The small molecule below binds the protein below.
Small molecule (SMILES): Cc1cc(CCCCCCCOc2ccc(C3=N[C@@H](C)CO3)cc2Cl)on1

Binding-site contacts:
Ligand atom O1A contacts residue VAL122 of chain 45.A at 4.0 Å.
Ligand atom CL1 contacts residue MET221 of chain 45.A at 3.8 Å.
Ligand atom C6C contacts residue VAL191 of chain 45.A at 3.3 Å (hydrophobic).
Ligand atom N2 contacts residue ALA24 of chain 45.C at 3.1 Å.
Ligand atom C5 contacts residue PHE186 of chain 45.A at 3.7 Å (hydrophobic).
Ligand atom O1B contacts residue MET221 of chain 45.A at 3.8 Å.
Ligand atom C3B contacts residue TYR197 of chain 45.A at 3.3 Å (hydrophobic).
Ligand atom O1 contacts residue TYR152 of chain 45.A at 3.9 Å.
Ligand atom C5 contacts residue TYR152 of chain 45.A at 3.6 Å (hydrophobic).
Ligand atom C4A contacts residue ASN198 of chain 45.A at 3.9 Å.
Ligand atom N2 contacts residue PRO174 of chain 45.A at 3.7 Å.
Ligand atom C31 contacts residue ALA150 of chain 45.A at 3.5 Å (hydrophobic).
Ligand atom C4 contacts residue PHE186 of chain 45.A at 3.7 Å (hydrophobic).
Ligand atom C2C contacts residue VAL188 of chain 45.A at 2.8 Å (hydrophobic).
Ligand atom C5A contacts residue CYS199 of chain 45.A at 3.9 Å (hydrophobic).
Ligand atom O1 contacts residue ALA24 of chain 45.C at 3.4 Å.
Ligand atom N3A contacts residue ASN219 of chain 45.A at 3.4 Å (h-bond).
Ligand atom C2B contacts residue TYR197 of chain 45.A at 3.3 Å (hydrophobic).
Ligand atom CM1 contacts residue CYS199 of chain 45.A at 3.8 Å (hydrophobic).
Ligand atom C3C contacts residue VAL188 of chain 45.A at 3.3 Å (hydrophobic).
Ligand atom C31 contacts residue PRO174 of chain 45.A at 3.3 Å (hydrophobic).
Ligand atom C31 contacts residue VAL176 of chain 45.A at 3.3 Å (hydrophobic).
Ligand atom C31 contacts residue SER175 of chain 45.A at 3.5 Å.
Ligand atom CL1 contacts residue ASN105 of chain 45.A at 3.3 Å.
Ligand atom C3B contacts residue LEU106 of chain 45.A at 3.8 Å (hydrophobic).
Ligand atom C3C contacts residue TYR128 of chain 45.A at 3.6 Å (hydrophobic).
Ligand atom O1 contacts residue VAL188 of chain 45.A at 3.8 Å.
Ligand atom C4B contacts residue LEU106 of chain 45.A at 3.7 Å (hydrophobic).
Ligand atom C1C contacts residue TYR152 of chain 45.A at 3.9 Å (hydrophobic).
Ligand atom C4C contacts residue TYR152 of chain 45.A at 3.9 Å (hydrophobic).
Ligand atom C5C contacts residue ILE104 of chain 45.A at 4.0 Å (hydrophobic).
Ligand atom N2 contacts residue PHE186 of chain 45.A at 4.0 Å.
Ligand atom C5A contacts residue VAL122 of chain 45.A at 3.9 Å (hydrophobic).
Ligand atom C3 contacts residue PHE186 of chain 45.A at 3.9 Å (hydrophobic).
Ligand atom O1 contacts residue PHE186 of chain 45.A at 3.8 Å.
Ligand atom CL1 contacts residue ILE104 of chain 45.A at 3.6 Å.
Ligand atom C3 contacts residue PRO174 of chain 45.A at 3.7 Å (hydrophobic).
Ligand atom C7C contacts residue TYR128 of chain 45.A at 3.5 Å (hydrophobic).
Ligand atom C4 contacts residue TYR152 of chain 45.A at 3.7 Å (hydrophobic).
Ligand atom C5C contacts residue TYR128 of chain 45.A at 3.7 Å (hydrophobic).

Sequence of chain 45.A:
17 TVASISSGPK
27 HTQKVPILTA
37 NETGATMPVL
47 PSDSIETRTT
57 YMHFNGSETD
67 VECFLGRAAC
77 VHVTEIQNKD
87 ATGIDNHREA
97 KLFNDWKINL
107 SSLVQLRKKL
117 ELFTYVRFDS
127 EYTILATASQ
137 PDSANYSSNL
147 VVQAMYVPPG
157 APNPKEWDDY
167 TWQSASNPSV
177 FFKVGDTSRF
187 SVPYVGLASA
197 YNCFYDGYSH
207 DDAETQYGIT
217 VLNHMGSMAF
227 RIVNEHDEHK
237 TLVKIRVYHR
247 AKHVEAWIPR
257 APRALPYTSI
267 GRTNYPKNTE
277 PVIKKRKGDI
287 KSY

Sequence of chain 45.C:
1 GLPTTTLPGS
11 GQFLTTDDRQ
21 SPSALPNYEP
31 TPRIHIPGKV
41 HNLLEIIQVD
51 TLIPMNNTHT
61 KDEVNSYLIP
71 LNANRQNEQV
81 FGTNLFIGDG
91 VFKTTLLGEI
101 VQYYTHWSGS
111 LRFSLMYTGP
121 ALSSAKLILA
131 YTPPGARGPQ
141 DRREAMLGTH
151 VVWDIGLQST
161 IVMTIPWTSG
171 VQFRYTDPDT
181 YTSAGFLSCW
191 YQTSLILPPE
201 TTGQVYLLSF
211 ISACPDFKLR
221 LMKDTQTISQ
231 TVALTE

Sequence of chain 41.C:
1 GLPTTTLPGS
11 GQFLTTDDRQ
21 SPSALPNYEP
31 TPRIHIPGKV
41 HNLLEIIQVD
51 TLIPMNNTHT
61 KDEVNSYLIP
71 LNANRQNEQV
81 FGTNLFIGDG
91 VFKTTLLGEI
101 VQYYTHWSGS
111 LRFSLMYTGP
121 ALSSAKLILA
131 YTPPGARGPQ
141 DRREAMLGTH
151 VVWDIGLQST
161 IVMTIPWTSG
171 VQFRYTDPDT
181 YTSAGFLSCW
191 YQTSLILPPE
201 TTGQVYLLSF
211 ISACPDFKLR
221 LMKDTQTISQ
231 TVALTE